Binding-site contacts:
Ligand atom F7 contacts residue ILE85 of chain 1.A at 3.1 Å.
Ligand atom F7 contacts residue THR87 of chain 1.A at 3.6 Å.
Ligand atom C33 contacts residue CYS90 of chain 1.A at 3.4 Å (hydrophobic).
Ligand atom C33 contacts residue TRP89 of chain 1.A at 3.5 Å (hydrophobic).
Ligand atom C28 contacts residue ALA39 of chain 1.A at 3.5 Å (hydrophobic).
Ligand atom C35 contacts residue TRP89 of chain 1.A at 3.4 Å (hydrophobic).
Ligand atom C10 contacts residue ASP152 of chain 1.A at 3.3 Å.
Ligand atom N40 contacts residue PHE153 of chain 1.A at 3.5 Å.
Ligand atom N9 contacts residue LYS41 of chain 1.A at 3.6 Å (salt-bridge).
Ligand atom C27 contacts residue ALA39 of chain 1.A at 3.6 Å (hydrophobic).
Ligand atom O17 contacts residue VAL62 of chain 1.A at 3.6 Å.
Ligand atom C13 contacts residue GLU59 of chain 1.A at 3.2 Å.
Ligand atom C27 contacts residue THR87 of chain 1.A at 3.2 Å.
Ligand atom O11 contacts residue LEU72 of chain 1.A at 3.6 Å.
Ligand atom N22 contacts residue ILE150 of chain 1.A at 3.6 Å.
Ligand atom C26 contacts residue PHE153 of chain 1.A at 3.5 Å (hydrophobic).
Ligand atom C6 contacts residue THR87 of chain 1.A at 3.4 Å.
Ligand atom N32 contacts residue TRP89 of chain 1.A at 3.4 Å.
Ligand atom C10 contacts residue GLU59 of chain 1.A at 3.6 Å.
Ligand atom N32 contacts residue CYS90 of chain 1.A at 2.6 Å (h-bond).
Ligand atom C28 contacts residue GLN88 of chain 1.A at 3.4 Å.
Ligand atom C8 contacts residue GLU59 of chain 1.A at 3.5 Å.
Ligand atom C36 contacts residue CYS90 of chain 1.A at 3.1 Å (hydrophobic).
Ligand atom C20 contacts residue VAL62 of chain 1.A at 3.5 Å (hydrophobic).
Ligand atom C14 contacts residue GLU59 of chain 1.A at 3.6 Å.
Ligand atom CL2 contacts residue LEU63 of chain 1.A at 3.3 Å.
Ligand atom O11 contacts residue ASP152 of chain 1.A at 2.9 Å (salt-bridge).
Ligand atom C31 contacts residue CYS90 of chain 1.A at 3.4 Å (hydrophobic).
Ligand atom N30 contacts residue CYS90 of chain 1.A at 3.1 Å (h-bond).
Ligand atom C36 contacts residue GLY92 of chain 1.A at 3.5 Å.
Ligand atom C5 contacts residue ILE85 of chain 1.A at 3.6 Å (hydrophobic).
Ligand atom N22 contacts residue GLY151 of chain 1.A at 3.3 Å.
Ligand atom C5 contacts residue LYS41 of chain 1.A at 3.5 Å.
Ligand atom C28 contacts residue THR87 of chain 1.A at 3.6 Å.
Ligand atom F7 contacts residue LEU63 of chain 1.A at 3.5 Å.
Ligand atom F7 contacts residue GLU59 of chain 1.A at 2.8 Å.
Ligand atom C5 contacts residue THR87 of chain 1.A at 3.3 Å.
Ligand atom C37 contacts residue GLY92 of chain 1.A at 3.1 Å.
Ligand atom C6 contacts residue GLU59 of chain 1.A at 3.5 Å.
Ligand atom N9 contacts residue GLU59 of chain 1.A at 2.8 Å (salt-bridge).

Sequence of chain 1.A:
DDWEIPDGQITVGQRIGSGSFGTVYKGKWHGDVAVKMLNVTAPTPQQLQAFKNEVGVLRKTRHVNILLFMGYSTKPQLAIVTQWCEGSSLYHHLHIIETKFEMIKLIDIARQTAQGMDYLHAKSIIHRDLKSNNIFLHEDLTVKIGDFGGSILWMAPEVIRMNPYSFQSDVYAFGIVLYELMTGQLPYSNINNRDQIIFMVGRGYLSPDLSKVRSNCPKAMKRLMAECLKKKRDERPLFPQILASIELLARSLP

The protein below binds the small molecule below.
Small molecule (SMILES): CN(c1ccc(F)c(NC(=O)c2cccc(OC(C)(C)C#N)c2Cl)c1)c1ccc2nc(NC(=O)C3CC3)sc2n1